Binding-site contacts:
Ligand atom O1 contacts residue GLN349 of chain 2.A at 3.7 Å.
Ligand atom O2 contacts residue LEU227 of chain 2.A at 4.0 Å.
Ligand atom C1 contacts residue LEU227 of chain 2.A at 3.7 Å (hydrophobic).
Ligand atom C8 contacts residue ALA142 of chain 2.A at 3.6 Å (hydrophobic).
Ligand atom C2 contacts residue LEU227 of chain 2.A at 4.5 Å (hydrophobic).
Ligand atom O2 contacts residue SER224 of chain 2.A at 3.4 Å (h-bond).
Ligand atom C5 contacts residue SER224 of chain 2.A at 4.1 Å.
Ligand atom C2 contacts residue ASN323 of chain 2.A at 4.2 Å.
Ligand atom O4 contacts residue TYR119 of chain 2.A at 4.4 Å.
Ligand atom C6 contacts residue SER224 of chain 2.A at 3.3 Å.
Ligand atom C14 contacts residue GLN349 of chain 2.A at 4.2 Å.
Ligand atom C9 contacts residue ALA142 of chain 2.A at 4.2 Å (hydrophobic).
Ligand atom C1 contacts residue SER224 of chain 2.A at 3.4 Å.
Ligand atom C20 contacts residue TYR22 of chain 2.A at 3.5 Å (hydrophobic).
Ligand atom C13 contacts residue GLN349 of chain 2.A at 4.0 Å.
Ligand atom C7 contacts residue ALA142 of chain 2.A at 3.2 Å (hydrophobic).
Ligand atom O3 contacts residue MET138 of chain 2.A at 4.3 Å.
Ligand atom C5 contacts residue LEU228 of chain 2.A at 4.3 Å (hydrophobic).
Ligand atom C15 contacts residue ALA142 of chain 2.A at 3.8 Å (hydrophobic).
Ligand atom O2 contacts residue ILE319 of chain 2.A at 3.6 Å.
Ligand atom C1 contacts residue ASN323 of chain 2.A at 3.5 Å.
Ligand atom C15 contacts residue TYR22 of chain 2.A at 4.5 Å (hydrophobic).
Ligand atom O2 contacts residue ASN323 of chain 2.A at 2.7 Å (h-bond).
Ligand atom C6 contacts residue ASN323 of chain 2.A at 3.3 Å.
Ligand atom C24 contacts residue GLU346 of chain 2.A at 3.5 Å.

The small molecule below binds the protein below.
Small molecule (SMILES): C[C@H](CCC(=O)O)[C@H]1CC[C@H]2[C@@H]3CC[C@@H]4C[C@H](O)CC[C@]4(C)[C@H]3C[C@H](O)[C@]12C

Sequence of chain 2.A:
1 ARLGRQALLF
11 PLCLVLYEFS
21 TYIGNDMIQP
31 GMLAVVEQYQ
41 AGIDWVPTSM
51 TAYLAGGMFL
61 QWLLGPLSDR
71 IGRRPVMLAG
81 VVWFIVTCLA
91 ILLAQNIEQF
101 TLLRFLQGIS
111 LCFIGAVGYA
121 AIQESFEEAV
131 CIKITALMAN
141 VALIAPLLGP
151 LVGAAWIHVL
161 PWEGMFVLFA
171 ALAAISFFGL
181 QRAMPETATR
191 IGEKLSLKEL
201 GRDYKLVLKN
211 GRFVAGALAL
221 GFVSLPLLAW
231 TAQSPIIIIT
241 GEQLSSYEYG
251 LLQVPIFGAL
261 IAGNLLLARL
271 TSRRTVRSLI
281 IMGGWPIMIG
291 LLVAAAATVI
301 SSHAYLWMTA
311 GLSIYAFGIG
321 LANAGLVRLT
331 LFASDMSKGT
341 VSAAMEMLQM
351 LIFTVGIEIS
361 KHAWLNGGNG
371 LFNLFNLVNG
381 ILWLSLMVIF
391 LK